Binding-site contacts:
Ligand atom C4 contacts residue GLY228 of chain 2.A at 3.8 Å.
Ligand atom C20 contacts residue THR18 of chain 2.A at 3.3 Å.
Ligand atom C22 contacts residue TYR20 of chain 2.A at 3.7 Å (hydrophobic).
Ligand atom C7 contacts residue ASP226 of chain 2.A at 3.4 Å.
Ligand atom N8 contacts residue ASP226 of chain 2.A at 2.7 Å (salt-bridge).
Ligand atom C9 contacts residue ASP38 of chain 2.A at 3.2 Å.
Ligand atom C1 contacts residue VAL127 of chain 2.A at 3.8 Å (hydrophobic).
Ligand atom C23 contacts residue THR227 of chain 2.A at 3.2 Å.
Ligand atom O25 contacts residue SER230 of chain 2.A at 3.3 Å (h-bond).
Ligand atom C9 contacts residue GLY228 of chain 2.A at 3.3 Å.
Ligand atom C21 contacts residue GLN19 of chain 2.A at 3.9 Å.
Ligand atom C22 contacts residue GLY228 of chain 2.A at 3.5 Å.
Ligand atom C20 contacts residue SER230 of chain 2.A at 3.6 Å.
Ligand atom N17 contacts residue PHE124 of chain 2.A at 3.5 Å.
Ligand atom C22 contacts residue VAL36 of chain 2.A at 3.4 Å (hydrophobic).
Ligand atom C10 contacts residue GLY228 of chain 2.A at 3.5 Å.
Ligand atom N3 contacts residue GLY228 of chain 2.A at 3.7 Å.
Ligand atom O11 contacts residue GLY228 of chain 2.A at 3.4 Å (h-bond).
Ligand atom C23 contacts residue GLY228 of chain 2.A at 3.8 Å.
Ligand atom N3 contacts residue THR85 of chain 2.A at 3.8 Å.
Ligand atom C7 contacts residue GLY40 of chain 2.A at 3.7 Å.
Ligand atom C6 contacts residue TYR83 of chain 2.A at 3.7 Å (hydrophobic).
Ligand atom C13 contacts residue THR85 of chain 2.A at 3.4 Å.
Ligand atom C21 contacts residue GLY228 of chain 2.A at 3.0 Å.
Ligand atom N19 contacts residue GLY228 of chain 2.A at 2.8 Å (h-bond).
Ligand atom C7 contacts residue ASP38 of chain 2.A at 3.3 Å.
Ligand atom O25 contacts residue GLY228 of chain 2.A at 3.1 Å (h-bond).
Ligand atom C10 contacts residue THR85 of chain 2.A at 3.7 Å.
Ligand atom N8 contacts residue ASP38 of chain 2.A at 2.8 Å (salt-bridge).
Ligand atom C16 contacts residue GLN19 of chain 2.A at 3.9 Å.
Ligand atom O25 contacts residue ALA229 of chain 2.A at 3.2 Å.
Ligand atom C24 contacts residue ALA229 of chain 2.A at 3.5 Å (hydrophobic).
Ligand atom C21 contacts residue THR18 of chain 2.A at 3.2 Å.
Ligand atom C23 contacts residue VAL36 of chain 2.A at 3.6 Å (hydrophobic).
Ligand atom O25 contacts residue THR18 of chain 2.A at 3.1 Å (h-bond).
Ligand atom C20 contacts residue GLY228 of chain 2.A at 3.5 Å.
Ligand atom C24 contacts residue GLY228 of chain 2.A at 3.5 Å.
Ligand atom C23 contacts residue TYR20 of chain 2.A at 3.5 Å (hydrophobic).
Ligand atom C5 contacts residue TYR83 of chain 2.A at 3.6 Å (hydrophobic).
Ligand atom C24 contacts residue THR227 of chain 2.A at 3.1 Å.

Sequence of chain 2.A:
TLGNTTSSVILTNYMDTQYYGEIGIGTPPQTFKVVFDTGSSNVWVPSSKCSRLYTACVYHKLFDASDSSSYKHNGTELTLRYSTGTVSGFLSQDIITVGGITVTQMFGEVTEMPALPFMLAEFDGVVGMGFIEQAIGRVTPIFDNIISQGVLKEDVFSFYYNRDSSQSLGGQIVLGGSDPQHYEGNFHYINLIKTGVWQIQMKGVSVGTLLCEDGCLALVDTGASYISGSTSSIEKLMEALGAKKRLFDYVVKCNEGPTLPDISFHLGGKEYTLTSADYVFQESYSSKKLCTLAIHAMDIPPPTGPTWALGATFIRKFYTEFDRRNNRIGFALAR

The small molecule below binds the protein below.
Small molecule (SMILES): CCN(C(=O)c1cnc(C)nc1NCc1ccco1)[C@H]1CCCNC1